Binding-site contacts:
Ligand atom OP2 contacts residue LYS43 of chain 1.E at 2.7 Å (salt-bridge).
Ligand atom C8 contacts residue LYS61 of chain 1.E at 3.4 Å.
Ligand atom N6 contacts residue THR45 of chain 1.E at 2.7 Å (h-bond).
Ligand atom C4 contacts residue LYS61 of chain 1.E at 3.7 Å.
Ligand atom C5' contacts residue LYS61 of chain 1.E at 3.7 Å.
Ligand atom C5 contacts residue LYS61 of chain 1.E at 3.8 Å.
Ligand atom O4' contacts residue LYS61 of chain 1.E at 2.8 Å (salt-bridge).
Ligand atom N1 contacts residue SER47 of chain 1.E at 2.9 Å (h-bond).
Ligand atom O3' contacts residue TYR85 of chain 1.E at 3.8 Å.
Ligand atom N6 contacts residue CYS46 of chain 1.E at 3.3 Å (h-bond).
Ligand atom N9 contacts residue LYS61 of chain 1.E at 3.3 Å (salt-bridge).
Ligand atom C2 contacts residue TYR85 of chain 1.E at 3.6 Å (hydrophobic).
Ligand atom O2 contacts residue ASN87 of chain 1.E at 3.3 Å (h-bond).
Ligand atom N1 contacts residue TYR85 of chain 1.E at 3.5 Å.
Ligand atom C8 contacts residue THR45 of chain 1.E at 3.8 Å.
Ligand atom C2 contacts residue SER47 of chain 1.E at 3.2 Å.
Ligand atom O5' contacts residue TYR85 of chain 1.E at 3.8 Å.
Ligand atom N7 contacts residue THR45 of chain 1.E at 2.6 Å (h-bond).
Ligand atom P contacts residue TYR85 of chain 1.E at 3.6 Å.
Ligand atom C4 contacts residue TYR85 of chain 1.E at 3.6 Å (hydrophobic).
Ligand atom C1' contacts residue LYS61 of chain 1.E at 3.7 Å.
Ligand atom N6 contacts residue THR59 of chain 1.E at 2.8 Å (h-bond).
Ligand atom C3' contacts residue GLU63 of chain 1.E at 3.7 Å.
Ligand atom N4 contacts residue TYR85 of chain 1.E at 3.8 Å.
Ligand atom C3' contacts residue TYR85 of chain 1.E at 3.4 Å (hydrophobic).
Ligand atom C5' contacts residue TYR85 of chain 1.E at 2.9 Å (hydrophobic).
Ligand atom C5 contacts residue THR45 of chain 1.E at 3.2 Å.
Ligand atom C4' contacts residue TYR85 of chain 1.E at 3.2 Å (hydrophobic).
Ligand atom C2' contacts residue GLU63 of chain 1.E at 3.5 Å.
Ligand atom N3 contacts residue TYR85 of chain 1.E at 3.5 Å.
Ligand atom O2' contacts residue TYR85 of chain 1.E at 3.4 Å.
Ligand atom C2' contacts residue TYR85 of chain 1.E at 3.4 Å (hydrophobic).
Ligand atom C6 contacts residue TYR85 of chain 1.E at 3.6 Å (hydrophobic).
Ligand atom C6 contacts residue THR45 of chain 1.E at 3.3 Å.
Ligand atom N1 contacts residue THR59 of chain 1.E at 3.6 Å.
Ligand atom O2' contacts residue GLU63 of chain 1.E at 3.2 Å (salt-bridge).
Ligand atom C6 contacts residue THR59 of chain 1.E at 3.6 Å.
Ligand atom C5 contacts residue TYR85 of chain 1.E at 3.7 Å (hydrophobic).
Ligand atom OP2 contacts residue TYR85 of chain 1.E at 2.7 Å (h-bond).
Ligand atom N7 contacts residue LYS61 of chain 1.E at 3.3 Å.

Sequence of chain 1.E:
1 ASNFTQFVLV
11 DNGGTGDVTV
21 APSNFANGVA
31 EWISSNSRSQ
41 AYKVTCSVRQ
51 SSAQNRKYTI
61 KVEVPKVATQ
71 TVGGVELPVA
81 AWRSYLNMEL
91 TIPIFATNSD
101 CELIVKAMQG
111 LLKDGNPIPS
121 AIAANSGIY

A protein and the small-molecule ligand that binds it are described below.
Small molecule (SMILES): Nc1ccn([C@@H]2O[C@H](CO[P](=O)(O)O[C@H]3[C@@H](O)[C@H](n4ccc(N)nc4=O)O[C@@H]3CO[P](=O)(O)O[C@H]3[C@@H](O)[C@H](n4cnc5c(N)ncnc54)O[C@@H]3CO[P](=O)(O)O[C@H]3[C@@H](O)[C@H](n4ccc(N)nc4=O)O[C@@H]3CO[P](=O)(O)O[C@H]3[C@@H](O)[C@H](n4ccc(=O)[nH]c4=O)O[C@@H]3CO[P](=O)(O)O[C@H]3[C@@H](O)[C@H](n4cnc5c(N)ncnc54)O[C@@H]3CO[P](=O)(O)O[C@H]3[C@@H](O)[C@H](n4cnc5c(=O)nc(N)[nH]c54)O[C@@H]3CO[P](=O)(O)O[C@H]3[C@@H](O)[C@H](n4cnc5c(=O)nc(N)[nH]c54)O[C@@H]3CO)[C@@H](O)[C@H]2O)c(=O)n1